Binding-site contacts:
Ligand atom C5 contacts residue ARG235 of chain 1.A at 3.7 Å.
Ligand atom C5 contacts residue LEU186 of chain 1.A at 3.8 Å (hydrophobic).
Ligand atom O2 contacts residue HIS175 of chain 1.A at 3.2 Å (h-bond).
Ligand atom O5 contacts residue MN1 of chain 1.I at 2.2 Å.
Ligand atom O1 contacts residue ASN160 of chain 1.A at 2.9 Å (h-bond).
Ligand atom C4 contacts residue VAL227 of chain 1.A at 3.7 Å (hydrophobic).
Ligand atom C4 contacts residue LEU186 of chain 1.A at 3.5 Å (hydrophobic).
Ligand atom O1 contacts residue ARG170 of chain 1.A at 3.2 Å (salt-bridge).
Ligand atom O4 contacts residue LEU199 of chain 1.A at 3.6 Å.
Ligand atom O4 contacts residue LEU186 of chain 1.A at 3.9 Å.
Ligand atom C1 contacts residue ASP177 of chain 1.A at 4.2 Å.
Ligand atom O1 contacts residue ILE171 of chain 1.A at 3.8 Å.
Ligand atom C2 contacts residue HIS225 of chain 1.A at 4.0 Å.
Ligand atom O3 contacts residue ARG235 of chain 1.A at 2.9 Å (salt-bridge).
Ligand atom O2 contacts residue ASP177 of chain 1.A at 3.1 Å (salt-bridge).
Ligand atom C3 contacts residue LEU186 of chain 1.A at 4.0 Å (hydrophobic).
Ligand atom C1 contacts residue MN1 of chain 1.I at 2.9 Å.
Ligand atom C1 contacts residue ASN160 of chain 1.A at 4.0 Å.
Ligand atom C1 contacts residue ILE171 of chain 1.A at 4.0 Å (hydrophobic).
Ligand atom O3 contacts residue TYR188 of chain 1.A at 3.8 Å.
Ligand atom C5 contacts residue VAL227 of chain 1.A at 3.4 Å (hydrophobic).
Ligand atom O4 contacts residue VAL227 of chain 1.A at 3.7 Å.
Ligand atom C3 contacts residue ILE171 of chain 1.A at 3.8 Å (hydrophobic).
Ligand atom O5 contacts residue ASP177 of chain 1.A at 3.9 Å.
Ligand atom O2 contacts residue ARG170 of chain 1.A at 2.8 Å (salt-bridge).
Ligand atom C5 contacts residue LEU199 of chain 1.A at 4.0 Å (hydrophobic).
Ligand atom C4 contacts residue LEU199 of chain 1.A at 3.7 Å (hydrophobic).
Ligand atom C5 contacts residue TYR188 of chain 1.A at 3.6 Å (hydrophobic).
Ligand atom O4 contacts residue TYR188 of chain 1.A at 2.6 Å (h-bond).
Ligand atom O5 contacts residue HIS175 of chain 1.A at 3.9 Å.
Ligand atom O4 contacts residue ARG235 of chain 1.A at 3.0 Å (salt-bridge).
Ligand atom O5 contacts residue HIS225 of chain 1.A at 2.9 Å (h-bond).
Ligand atom C1 contacts residue HIS175 of chain 1.A at 4.1 Å.
Ligand atom O1 contacts residue VAL239 of chain 1.A at 3.5 Å.
Ligand atom O3 contacts residue VAL227 of chain 1.A at 3.5 Å.
Ligand atom C3 contacts residue ASN160 of chain 1.A at 4.0 Å.
Ligand atom O1 contacts residue MN1 of chain 1.I at 4.0 Å.
Ligand atom O2 contacts residue MN1 of chain 1.I at 2.1 Å.
Ligand atom C1 contacts residue ARG170 of chain 1.A at 3.3 Å.
Ligand atom C2 contacts residue MN1 of chain 1.I at 2.9 Å.

Sequence of chain 1.A:
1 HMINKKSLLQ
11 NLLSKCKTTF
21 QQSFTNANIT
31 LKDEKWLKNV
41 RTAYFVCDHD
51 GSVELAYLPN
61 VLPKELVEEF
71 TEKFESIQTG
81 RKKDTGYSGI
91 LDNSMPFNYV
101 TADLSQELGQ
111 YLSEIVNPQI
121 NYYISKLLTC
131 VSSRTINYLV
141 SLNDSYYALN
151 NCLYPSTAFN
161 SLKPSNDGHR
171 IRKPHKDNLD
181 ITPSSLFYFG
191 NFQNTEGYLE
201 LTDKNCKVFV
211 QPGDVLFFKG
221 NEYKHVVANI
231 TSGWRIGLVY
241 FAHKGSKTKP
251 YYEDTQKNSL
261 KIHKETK

A protein and the small-molecule ligand that binds it are described below.
Small molecule (SMILES): O=C(O)CCC(=O)C(=O)O